A small-molecule ligand and the protein it binds are described below.
Small molecule (SMILES): CC(=O)N[C@@H]1[C@@H](O)[C@H](O)[C@@H](CO)O[C@H]1O

Binding-site contacts:
Ligand atom C5 contacts residue LEU151 of chain 49.A at 4.1 Å (hydrophobic).
Ligand atom C6 contacts residue LEU91 of chain 49.A at 3.7 Å (hydrophobic).
Ligand atom C8 contacts residue ASN87 of chain 49.A at 4.3 Å.
Ligand atom C7 contacts residue ASN87 of chain 49.A at 3.1 Å.
Ligand atom C2 contacts residue ASN87 of chain 49.A at 2.4 Å.
Ligand atom O7 contacts residue ASP85 of chain 49.A at 3.4 Å (salt-bridge).
Ligand atom C5 contacts residue ASN87 of chain 49.A at 3.7 Å.
Ligand atom O7 contacts residue ASN87 of chain 49.A at 3.0 Å (h-bond).
Ligand atom N2 contacts residue ASN87 of chain 49.A at 2.8 Å (h-bond).
Ligand atom C1 contacts residue SER89 of chain 49.A at 4.5 Å.
Ligand atom O5 contacts residue ASN87 of chain 49.A at 2.4 Å (h-bond).
Ligand atom C4 contacts residue ASN87 of chain 49.A at 4.2 Å.
Ligand atom C7 contacts residue ASP85 of chain 49.A at 4.4 Å.
Ligand atom O4 contacts residue LEU151 of chain 49.A at 4.1 Å.
Ligand atom O6 contacts residue LEU91 of chain 49.A at 4.1 Å.
Ligand atom C1 contacts residue ASN87 of chain 49.A at 1.4 Å.
Ligand atom C6 contacts residue LEU151 of chain 49.A at 3.8 Å (hydrophobic).
Ligand atom C3 contacts residue ASN87 of chain 49.A at 3.8 Å.

Sequence of chain 49.A:
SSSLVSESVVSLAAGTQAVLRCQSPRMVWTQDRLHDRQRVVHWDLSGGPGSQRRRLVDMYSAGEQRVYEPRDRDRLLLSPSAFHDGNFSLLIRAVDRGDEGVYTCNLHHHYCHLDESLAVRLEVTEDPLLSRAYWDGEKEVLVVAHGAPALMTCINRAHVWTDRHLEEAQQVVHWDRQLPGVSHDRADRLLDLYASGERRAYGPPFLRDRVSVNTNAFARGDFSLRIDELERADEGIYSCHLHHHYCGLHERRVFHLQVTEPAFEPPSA